The small molecule below binds the protein below.
Small molecule (SMILES): Nc1ccn([C@H]2C[C@H](O)[C@@H](COP(=O)(O)O)O2)c(=O)n1

Binding-site contacts:
Ligand atom O3' contacts residue ARG412 of chain 52.A at 4.3 Å.
Ligand atom C5' contacts residue ASN414 of chain 52.A at 3.3 Å.
Ligand atom OP1 contacts residue LYS21 of chain 51.C at 3.9 Å.
Ligand atom OP1 contacts residue ARG18 of chain 51.C at 4.0 Å.
Ligand atom C4' contacts residue ARG412 of chain 52.A at 4.4 Å.
Ligand atom C1' contacts residue ASN414 of chain 52.A at 4.1 Å.
Ligand atom OP2 contacts residue LYS21 of chain 51.C at 2.7 Å (salt-bridge).
Ligand atom OP2 contacts residue ARG18 of chain 51.C at 3.7 Å.
Ligand atom C4' contacts residue ASN414 of chain 52.A at 3.0 Å.
Ligand atom P contacts residue LYS21 of chain 51.C at 3.4 Å.
Ligand atom O5' contacts residue ARG412 of chain 52.A at 3.1 Å (salt-bridge).
Ligand atom C3' contacts residue ASN414 of chain 52.A at 4.5 Å.
Ligand atom C2' contacts residue VAL47 of chain 52.A at 4.3 Å (hydrophobic).
Ligand atom C3' contacts residue VAL47 of chain 52.A at 4.0 Å (hydrophobic).
Ligand atom P contacts residue ARG412 of chain 52.A at 2.7 Å.
Ligand atom OP1 contacts residue ARG412 of chain 52.A at 3.8 Å.
Ligand atom O4' contacts residue ASN414 of chain 52.A at 2.9 Å (h-bond).
Ligand atom OP2 contacts residue ARG412 of chain 52.A at 1.4 Å (salt-bridge).
Ligand atom C4' contacts residue VAL47 of chain 52.A at 4.1 Å (hydrophobic).
Ligand atom C5' contacts residue ARG412 of chain 52.A at 3.0 Å.
Ligand atom O3' contacts residue VAL47 of chain 52.A at 3.1 Å.

Sequence of chain 51.C:
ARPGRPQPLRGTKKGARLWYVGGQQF

Sequence of chain 52.A:
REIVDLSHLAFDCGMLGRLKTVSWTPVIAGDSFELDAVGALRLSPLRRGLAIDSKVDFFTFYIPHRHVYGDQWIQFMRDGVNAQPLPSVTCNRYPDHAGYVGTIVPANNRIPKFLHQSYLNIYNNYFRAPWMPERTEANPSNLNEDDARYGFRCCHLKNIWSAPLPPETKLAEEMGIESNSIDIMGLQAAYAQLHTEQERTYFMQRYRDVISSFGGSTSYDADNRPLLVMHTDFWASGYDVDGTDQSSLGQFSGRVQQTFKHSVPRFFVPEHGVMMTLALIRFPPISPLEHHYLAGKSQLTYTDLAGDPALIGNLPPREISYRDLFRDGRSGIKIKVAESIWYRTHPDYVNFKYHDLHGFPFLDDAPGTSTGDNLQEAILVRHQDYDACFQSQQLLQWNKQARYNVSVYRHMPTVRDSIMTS